Sequence of chain 1.A:
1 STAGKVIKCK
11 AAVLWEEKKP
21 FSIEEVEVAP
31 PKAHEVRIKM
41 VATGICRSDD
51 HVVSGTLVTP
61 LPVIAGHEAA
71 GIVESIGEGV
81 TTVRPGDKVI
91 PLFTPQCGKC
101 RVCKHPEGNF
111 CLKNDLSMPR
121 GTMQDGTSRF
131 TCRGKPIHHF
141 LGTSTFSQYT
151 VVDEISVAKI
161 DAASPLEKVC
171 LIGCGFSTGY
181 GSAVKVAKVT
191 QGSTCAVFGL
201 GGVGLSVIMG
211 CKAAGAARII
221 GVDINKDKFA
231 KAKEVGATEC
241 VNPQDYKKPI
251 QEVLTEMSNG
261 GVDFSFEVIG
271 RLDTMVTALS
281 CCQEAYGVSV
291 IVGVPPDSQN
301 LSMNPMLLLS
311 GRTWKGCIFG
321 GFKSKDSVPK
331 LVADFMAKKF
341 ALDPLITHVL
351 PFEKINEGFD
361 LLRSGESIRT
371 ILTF

This protein binds this small molecule.
Small molecule (SMILES): OCc1c(F)c(F)c(F)c(F)c1F

Binding-site contacts:
Ligand atom F6 contacts residue SER48 of chain 1.A at 3.2 Å.
Ligand atom C7 contacts residue PHE93 of chain 1.A at 3.6 Å (hydrophobic).
Ligand atom C5 contacts residue LEU141 of chain 1.A at 3.7 Å (hydrophobic).
Ligand atom F4 contacts residue LEU116 of chain 1.A at 3.9 Å.
Ligand atom C6 contacts residue LEU141 of chain 1.A at 3.7 Å (hydrophobic).
Ligand atom F5 contacts residue PHE140 of chain 1.A at 3.3 Å.
Ligand atom C7 contacts residue CYS174 of chain 1.A at 3.6 Å (hydrophobic).
Ligand atom F2 contacts residue NAJ1 of chain 1.E at 2.8 Å.
Ligand atom C4 contacts residue LEU116 of chain 1.A at 3.7 Å (hydrophobic).
Ligand atom O1 contacts residue NAJ1 of chain 1.E at 3.0 Å.
Ligand atom C1 contacts residue PHE93 of chain 1.A at 4.0 Å (hydrophobic).
Ligand atom C1 contacts residue SER48 of chain 1.A at 3.4 Å.
Ligand atom F6 contacts residue LEU141 of chain 1.A at 3.2 Å.
Ligand atom C2 contacts residue SER48 of chain 1.A at 4.0 Å.
Ligand atom C7 contacts residue SER48 of chain 1.A at 3.5 Å.
Ligand atom C4 contacts residue LEU57 of chain 1.A at 3.8 Å (hydrophobic).
Ligand atom F3 contacts residue LEU116 of chain 1.A at 3.8 Å.
Ligand atom F2 contacts residue ILE318 of chain 1.A at 3.7 Å.
Ligand atom F3 contacts residue LEU309 of chain 1.B at 3.5 Å.
Ligand atom F6 contacts residue PHE140 of chain 1.A at 4.0 Å.
Ligand atom F4 contacts residue LEU57 of chain 1.A at 3.3 Å.
Ligand atom C2 contacts residue VAL294 of chain 1.A at 3.8 Å (hydrophobic).
Ligand atom F3 contacts residue ILE318 of chain 1.A at 3.5 Å.
Ligand atom F5 contacts residue LEU141 of chain 1.A at 3.3 Å.
Ligand atom O1 contacts residue HIS67 of chain 1.A at 3.0 Å (h-bond).
Ligand atom C3 contacts residue LEU116 of chain 1.A at 3.6 Å (hydrophobic).
Ligand atom C6 contacts residue SER48 of chain 1.A at 3.5 Å.
Ligand atom C3 contacts residue VAL294 of chain 1.A at 3.6 Å (hydrophobic).
Ligand atom C5 contacts residue LEU57 of chain 1.A at 3.6 Å (hydrophobic).
Ligand atom F3 contacts residue VAL294 of chain 1.A at 3.5 Å.
Ligand atom F6 contacts residue HIS67 of chain 1.A at 3.3 Å.
Ligand atom C7 contacts residue ZN1 of chain 1.C at 2.9 Å.
Ligand atom O1 contacts residue ZN1 of chain 1.C at 1.9 Å.
Ligand atom O1 contacts residue CYS46 of chain 1.A at 3.4 Å (h-bond).
Ligand atom C7 contacts residue HIS67 of chain 1.A at 3.6 Å.
Ligand atom O1 contacts residue CYS174 of chain 1.A at 3.4 Å (h-bond).
Ligand atom C7 contacts residue NAJ1 of chain 1.E at 3.3 Å.
Ligand atom O1 contacts residue SER48 of chain 1.A at 2.6 Å (h-bond).
Ligand atom F2 contacts residue VAL294 of chain 1.A at 3.7 Å.
Ligand atom F5 contacts residue LEU57 of chain 1.A at 3.2 Å.

Sequence of chain 1.B:
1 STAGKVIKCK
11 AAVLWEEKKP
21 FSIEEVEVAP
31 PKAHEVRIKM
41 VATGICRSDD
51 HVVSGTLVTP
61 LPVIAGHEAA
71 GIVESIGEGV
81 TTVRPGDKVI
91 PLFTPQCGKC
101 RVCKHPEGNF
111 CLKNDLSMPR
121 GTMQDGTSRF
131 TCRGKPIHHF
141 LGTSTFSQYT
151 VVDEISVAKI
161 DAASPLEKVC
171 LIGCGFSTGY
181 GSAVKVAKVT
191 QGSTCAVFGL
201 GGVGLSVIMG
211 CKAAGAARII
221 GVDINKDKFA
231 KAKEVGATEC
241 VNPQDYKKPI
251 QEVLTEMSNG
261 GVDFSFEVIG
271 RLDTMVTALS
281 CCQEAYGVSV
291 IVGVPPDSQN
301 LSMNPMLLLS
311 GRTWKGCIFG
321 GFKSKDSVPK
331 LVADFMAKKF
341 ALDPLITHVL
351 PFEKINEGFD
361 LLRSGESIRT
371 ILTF